The protein below binds the small molecule below.
Small molecule (SMILES): Nc1ncnc2c1ncn2[C@@H]1O[C@H](COP(=O)=O)[C@@H](O[P](=O)(O)OC[C@H]2O[C@@H](n3ccc(=O)[nH]c3=O)[C@H](O)[C@@H]2O)[C@H]1O

Binding-site contacts:
Ligand atom C2' contacts residue GLU140 of chain 30.E at 3.5 Å.
Ligand atom O4' contacts residue LYS143 of chain 30.E at 4.2 Å.
Ligand atom N1 contacts residue TRP47 of chain 30.E at 3.8 Å.
Ligand atom N3 contacts residue TRP47 of chain 30.E at 3.9 Å.
Ligand atom O2' contacts residue GLU140 of chain 30.E at 3.0 Å (salt-bridge).
Ligand atom C6 contacts residue TRP47 of chain 30.E at 3.9 Å (hydrophobic).
Ligand atom OP1 contacts residue LYS45 of chain 44.F at 4.3 Å.
Ligand atom O4' contacts residue TRP47 of chain 30.E at 4.0 Å.
Ligand atom N7 contacts residue TRP47 of chain 30.E at 4.0 Å.
Ligand atom C8 contacts residue LYS143 of chain 30.E at 2.8 Å.
Ligand atom N6 contacts residue TRP47 of chain 30.E at 4.2 Å.
Ligand atom C1' contacts residue LYS143 of chain 30.E at 4.0 Å.
Ligand atom C8 contacts residue TRP47 of chain 30.E at 4.0 Å (hydrophobic).
Ligand atom C4 contacts residue TRP47 of chain 30.E at 3.9 Å (hydrophobic).
Ligand atom N9 contacts residue GLU140 of chain 30.E at 4.1 Å.
Ligand atom O4' contacts residue GLU140 of chain 30.E at 4.1 Å.
Ligand atom N7 contacts residue LYS143 of chain 30.E at 3.7 Å.
Ligand atom N9 contacts residue TRP47 of chain 30.E at 4.0 Å.
Ligand atom C2 contacts residue TRP47 of chain 30.E at 3.8 Å (hydrophobic).
Ligand atom C5 contacts residue TRP47 of chain 30.E at 4.0 Å (hydrophobic).
Ligand atom C8 contacts residue GLU140 of chain 30.E at 4.1 Å.
Ligand atom C1' contacts residue GLU140 of chain 30.E at 3.2 Å.
Ligand atom C1' contacts residue TRP47 of chain 30.E at 4.3 Å (hydrophobic).
Ligand atom C2' contacts residue LYS143 of chain 30.E at 4.5 Å.
Ligand atom N9 contacts residue LYS143 of chain 30.E at 3.8 Å.

Sequence of chain 44.F:
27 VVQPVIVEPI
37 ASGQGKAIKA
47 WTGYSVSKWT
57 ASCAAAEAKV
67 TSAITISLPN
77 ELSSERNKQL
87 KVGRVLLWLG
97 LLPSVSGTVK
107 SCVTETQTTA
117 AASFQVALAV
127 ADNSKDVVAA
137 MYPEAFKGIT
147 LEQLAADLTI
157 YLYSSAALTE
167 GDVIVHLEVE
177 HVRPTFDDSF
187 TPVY

Sequence of chain 30.E:
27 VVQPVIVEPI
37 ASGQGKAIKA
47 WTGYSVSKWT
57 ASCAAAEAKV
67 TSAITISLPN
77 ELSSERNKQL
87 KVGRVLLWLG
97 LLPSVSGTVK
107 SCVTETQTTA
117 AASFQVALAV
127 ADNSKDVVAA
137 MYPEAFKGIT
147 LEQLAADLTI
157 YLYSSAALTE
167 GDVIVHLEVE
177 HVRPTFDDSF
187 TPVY